A protein and the small-molecule ligand that binds it are described below.
Small molecule (SMILES): N=C(N)n1cc2cccc([N+](=O)[O-])c2n1

Binding-site contacts:
Ligand atom C6 contacts residue TRP409 of chain 1.B at 3.5 Å (hydrophobic).
Ligand atom N2 contacts residue PHE424 of chain 1.B at 3.7 Å.
Ligand atom C5 contacts residue SER66 of chain 1.A at 3.0 Å.
Ligand atom C6 contacts residue PHE424 of chain 1.B at 3.4 Å (hydrophobic).
Ligand atom O12 contacts residue GLN426 of chain 1.B at 4.0 Å.
Ligand atom O12 contacts residue HIS425 of chain 1.B at 3.3 Å.
Ligand atom C7 contacts residue PHE424 of chain 1.B at 3.3 Å (hydrophobic).
Ligand atom C9 contacts residue TRP409 of chain 1.B at 3.7 Å (hydrophobic).
Ligand atom O12 contacts residue VAL68 of chain 1.A at 4.0 Å.
Ligand atom C13 contacts residue TRP411 of chain 1.A at 3.5 Å (hydrophobic).
Ligand atom C13 contacts residue HEM1 of chain 1.G at 3.4 Å.
Ligand atom N14 contacts residue HEM1 of chain 1.G at 2.8 Å (h-bond).
Ligand atom C13 contacts residue ARG329 of chain 1.A at 3.8 Å.
Ligand atom C8 contacts residue PHE424 of chain 1.B at 4.0 Å (hydrophobic).
Ligand atom C4 contacts residue ALA410 of chain 1.A at 3.9 Å (hydrophobic).
Ligand atom N14 contacts residue ALA410 of chain 1.A at 3.5 Å (h-bond).
Ligand atom C7 contacts residue VAL68 of chain 1.A at 3.8 Å (hydrophobic).
Ligand atom O11 contacts residue PHE424 of chain 1.B at 4.0 Å.
Ligand atom N2 contacts residue TRP411 of chain 1.A at 3.5 Å.
Ligand atom N14 contacts residue PHE424 of chain 1.B at 3.8 Å.
Ligand atom O12 contacts residue PHE424 of chain 1.B at 3.4 Å (h-bond).
Ligand atom N1 contacts residue PHE424 of chain 1.B at 3.5 Å.
Ligand atom N10 contacts residue HIS425 of chain 1.B at 4.0 Å.
Ligand atom C4 contacts residue TRP409 of chain 1.B at 3.4 Å (hydrophobic).
Ligand atom O12 contacts residue TRP38 of chain 1.B at 3.4 Å.
Ligand atom O11 contacts residue VAL68 of chain 1.A at 4.0 Å.
Ligand atom N15 contacts residue ARG329 of chain 1.A at 3.4 Å (salt-bridge).
Ligand atom C3 contacts residue TRP411 of chain 1.A at 3.1 Å (hydrophobic).
Ligand atom C9 contacts residue TRP411 of chain 1.A at 3.7 Å (hydrophobic).
Ligand atom N2 contacts residue ALA410 of chain 1.A at 4.1 Å.
Ligand atom N15 contacts residue TRP411 of chain 1.A at 3.1 Å.
Ligand atom C5 contacts residue TRP409 of chain 1.B at 3.2 Å (hydrophobic).
Ligand atom N10 contacts residue VAL68 of chain 1.A at 3.7 Å.
Ligand atom C6 contacts residue SER66 of chain 1.A at 3.5 Å.
Ligand atom C3 contacts residue ALA410 of chain 1.A at 3.2 Å (hydrophobic).
Ligand atom N14 contacts residue TRP411 of chain 1.A at 3.8 Å.
Ligand atom N15 contacts residue HEM1 of chain 1.G at 2.9 Å (h-bond).
Ligand atom C4 contacts residue SER66 of chain 1.A at 3.7 Å.
Ligand atom N10 contacts residue PHE424 of chain 1.B at 3.4 Å (h-bond).
Ligand atom C13 contacts residue PHE424 of chain 1.B at 3.9 Å (hydrophobic).

Sequence of chain 1.B:
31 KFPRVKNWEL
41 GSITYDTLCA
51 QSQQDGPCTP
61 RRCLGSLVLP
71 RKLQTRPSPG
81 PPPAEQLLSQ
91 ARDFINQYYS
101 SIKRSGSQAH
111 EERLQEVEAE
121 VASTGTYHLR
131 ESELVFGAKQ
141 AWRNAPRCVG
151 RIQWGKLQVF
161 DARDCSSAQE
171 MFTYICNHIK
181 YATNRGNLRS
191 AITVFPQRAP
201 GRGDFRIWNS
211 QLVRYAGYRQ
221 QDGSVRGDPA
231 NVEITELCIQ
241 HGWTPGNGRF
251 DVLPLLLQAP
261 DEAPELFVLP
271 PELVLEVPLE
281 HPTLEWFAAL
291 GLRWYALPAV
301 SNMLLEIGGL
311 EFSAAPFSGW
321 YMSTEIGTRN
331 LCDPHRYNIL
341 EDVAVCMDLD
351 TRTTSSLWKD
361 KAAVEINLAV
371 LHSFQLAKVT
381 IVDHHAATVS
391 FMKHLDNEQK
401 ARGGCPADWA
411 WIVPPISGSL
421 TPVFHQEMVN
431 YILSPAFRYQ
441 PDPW

Sequence of chain 1.A:
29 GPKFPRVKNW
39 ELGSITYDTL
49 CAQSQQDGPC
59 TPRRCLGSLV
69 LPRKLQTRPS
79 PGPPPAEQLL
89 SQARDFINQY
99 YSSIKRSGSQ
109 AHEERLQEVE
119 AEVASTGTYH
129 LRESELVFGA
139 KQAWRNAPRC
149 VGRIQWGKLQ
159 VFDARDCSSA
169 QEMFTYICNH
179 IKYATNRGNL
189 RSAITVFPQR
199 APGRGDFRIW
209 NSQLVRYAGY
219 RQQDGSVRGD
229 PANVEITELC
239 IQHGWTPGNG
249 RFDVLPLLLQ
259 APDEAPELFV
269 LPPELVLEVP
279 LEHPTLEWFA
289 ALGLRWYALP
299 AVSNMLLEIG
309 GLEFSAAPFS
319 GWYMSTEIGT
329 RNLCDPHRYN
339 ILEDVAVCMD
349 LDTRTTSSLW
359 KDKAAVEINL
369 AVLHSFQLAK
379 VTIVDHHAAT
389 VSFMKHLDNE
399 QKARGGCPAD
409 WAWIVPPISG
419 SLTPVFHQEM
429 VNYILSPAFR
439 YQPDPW